This protein binds this small molecule.
Small molecule (SMILES): CC(=O)N[C@H]1[C@H](O[C@H]2[C@H](O)[C@@H](NC(C)=O)CO[C@@H]2CO)O[C@H](CO)[C@@H](O[C@@H]2O[C@H](CO[C@H]3O[C@H](CO)[C@@H](O)[C@H](O)[C@@H]3O)[C@@H](O)[C@H](O)[C@@H]2O)[C@@H]1O

Sequence of chain 1.D:
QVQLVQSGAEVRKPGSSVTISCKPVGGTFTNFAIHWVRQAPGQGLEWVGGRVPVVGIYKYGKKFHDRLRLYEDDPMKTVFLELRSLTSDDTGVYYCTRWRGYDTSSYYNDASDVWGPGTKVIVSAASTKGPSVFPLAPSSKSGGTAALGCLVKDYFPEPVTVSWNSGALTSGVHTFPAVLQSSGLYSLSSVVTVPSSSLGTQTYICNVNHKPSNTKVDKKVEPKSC

Binding-site contacts:
Ligand atom C1 contacts residue HIS299 of chain 1.C at 4.1 Å.
Ligand atom C2 contacts residue TYR107 of chain 1.D at 4.1 Å (hydrophobic).
Ligand atom C6 contacts residue ASP108 of chain 1.D at 3.7 Å.
Ligand atom C4 contacts residue ASN301 of chain 1.C at 4.2 Å.
Ligand atom C4 contacts residue ASP108 of chain 1.D at 3.9 Å.
Ligand atom C1 contacts residue ASP108 of chain 1.D at 3.9 Å.
Ligand atom C5 contacts residue ASN301 of chain 1.C at 3.7 Å.
Ligand atom C2 contacts residue ASN301 of chain 1.C at 2.4 Å.
Ligand atom C3 contacts residue ASN301 of chain 1.C at 3.8 Å.
Ligand atom O3 contacts residue TYR112 of chain 1.D at 4.2 Å.
Ligand atom O3 contacts residue TYR107 of chain 1.D at 4.0 Å.
Ligand atom O7 contacts residue ASN301 of chain 1.C at 3.1 Å (h-bond).
Ligand atom C5 contacts residue TYR112 of chain 1.D at 3.1 Å (hydrophobic).
Ligand atom O5 contacts residue ASP108 of chain 1.D at 4.2 Å.
Ligand atom O7 contacts residue NAG1 of chain 1.N at 3.9 Å.
Ligand atom N2 contacts residue ASN301 of chain 1.C at 2.9 Å (h-bond).
Ligand atom C1 contacts residue TYR112 of chain 1.D at 4.2 Å (hydrophobic).
Ligand atom C4 contacts residue TYR107 of chain 1.D at 4.2 Å (hydrophobic).
Ligand atom C8 contacts residue THR267 of chain 1.C at 3.6 Å.
Ligand atom O5 contacts residue ASN301 of chain 1.C at 2.4 Å (h-bond).
Ligand atom O4 contacts residue TYR112 of chain 1.D at 2.8 Å (h-bond).
Ligand atom O5 contacts residue TYR112 of chain 1.D at 4.2 Å.
Ligand atom C8 contacts residue TYR107 of chain 1.D at 3.8 Å (hydrophobic).
Ligand atom N2 contacts residue HIS299 of chain 1.C at 3.8 Å.
Ligand atom C7 contacts residue ASN301 of chain 1.C at 3.2 Å.
Ligand atom O4 contacts residue TYR107 of chain 1.D at 3.1 Å.
Ligand atom O7 contacts residue TYR107 of chain 1.D at 3.3 Å.
Ligand atom C6 contacts residue TYR112 of chain 1.D at 3.9 Å (hydrophobic).
Ligand atom C1 contacts residue TYR107 of chain 1.D at 3.9 Å (hydrophobic).
Ligand atom C6 contacts residue ASP108 of chain 1.D at 4.0 Å.
Ligand atom C4 contacts residue TYR112 of chain 1.D at 3.2 Å (hydrophobic).
Ligand atom O5 contacts residue ASP108 of chain 1.D at 4.0 Å.
Ligand atom N2 contacts residue TYR107 of chain 1.D at 4.1 Å.
Ligand atom C8 contacts residue ARG412 of chain 1.C at 3.7 Å.
Ligand atom O7 contacts residue ASP108 of chain 1.D at 4.0 Å.
Ligand atom C1 contacts residue ASN301 of chain 1.C at 1.4 Å.
Ligand atom O5 contacts residue TYR107 of chain 1.D at 3.4 Å (h-bond).
Ligand atom C3 contacts residue TYR112 of chain 1.D at 3.3 Å (hydrophobic).
Ligand atom C5 contacts residue ASP108 of chain 1.D at 3.3 Å.
Ligand atom C7 contacts residue TYR107 of chain 1.D at 3.8 Å (hydrophobic).

Sequence of chain 1.C:
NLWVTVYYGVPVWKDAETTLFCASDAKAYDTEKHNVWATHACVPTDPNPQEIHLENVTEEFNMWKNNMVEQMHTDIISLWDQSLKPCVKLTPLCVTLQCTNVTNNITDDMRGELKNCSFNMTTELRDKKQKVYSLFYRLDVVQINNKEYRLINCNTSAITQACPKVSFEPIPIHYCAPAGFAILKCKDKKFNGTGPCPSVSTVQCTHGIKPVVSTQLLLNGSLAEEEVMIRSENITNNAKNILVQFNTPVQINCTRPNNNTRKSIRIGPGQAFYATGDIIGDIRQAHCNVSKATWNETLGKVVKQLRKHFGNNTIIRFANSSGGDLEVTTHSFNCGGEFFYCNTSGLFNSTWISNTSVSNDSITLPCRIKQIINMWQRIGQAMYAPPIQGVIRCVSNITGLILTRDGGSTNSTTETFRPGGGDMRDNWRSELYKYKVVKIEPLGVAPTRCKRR